The protein below binds the small molecule below.
Small molecule (SMILES): CSCC/C(=N\Cc1c(COP(=O)(O)O)cnc(C)c1O)C(=O)O

Sequence of chain 1.B:
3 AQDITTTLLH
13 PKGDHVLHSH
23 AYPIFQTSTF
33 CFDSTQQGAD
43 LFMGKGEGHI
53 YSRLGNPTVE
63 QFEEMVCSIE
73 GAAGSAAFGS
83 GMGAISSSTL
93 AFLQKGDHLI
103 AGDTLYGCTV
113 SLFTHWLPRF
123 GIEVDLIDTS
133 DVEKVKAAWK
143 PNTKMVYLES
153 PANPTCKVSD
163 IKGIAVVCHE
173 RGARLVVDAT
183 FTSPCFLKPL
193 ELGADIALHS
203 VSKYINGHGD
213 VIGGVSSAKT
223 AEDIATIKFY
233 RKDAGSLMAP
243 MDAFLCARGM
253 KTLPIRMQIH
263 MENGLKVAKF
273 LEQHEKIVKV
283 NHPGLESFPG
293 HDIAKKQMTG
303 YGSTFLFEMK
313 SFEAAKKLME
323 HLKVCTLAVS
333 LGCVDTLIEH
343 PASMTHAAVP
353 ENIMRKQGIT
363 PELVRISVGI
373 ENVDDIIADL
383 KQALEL

Sequence of chain 1.C:
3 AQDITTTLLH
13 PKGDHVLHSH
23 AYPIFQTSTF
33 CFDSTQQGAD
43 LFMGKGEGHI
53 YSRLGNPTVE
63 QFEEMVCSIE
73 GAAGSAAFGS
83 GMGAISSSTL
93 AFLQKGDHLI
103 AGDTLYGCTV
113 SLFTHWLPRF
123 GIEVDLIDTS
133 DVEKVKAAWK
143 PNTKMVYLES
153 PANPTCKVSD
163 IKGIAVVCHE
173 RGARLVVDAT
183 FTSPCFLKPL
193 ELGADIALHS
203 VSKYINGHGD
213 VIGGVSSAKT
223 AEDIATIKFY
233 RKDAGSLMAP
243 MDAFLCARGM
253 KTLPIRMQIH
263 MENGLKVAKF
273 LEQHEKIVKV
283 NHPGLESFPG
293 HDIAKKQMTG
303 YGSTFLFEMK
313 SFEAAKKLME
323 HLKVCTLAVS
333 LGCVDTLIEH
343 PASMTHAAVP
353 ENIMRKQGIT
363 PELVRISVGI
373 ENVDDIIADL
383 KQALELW

Binding-site contacts:
Ligand atom O2 contacts residue ARG367 of chain 1.C at 2.9 Å (salt-bridge).
Ligand atom C2A contacts residue THR182 of chain 1.C at 3.6 Å.
Ligand atom OP3 contacts residue SER82 of chain 1.C at 3.3 Å.
Ligand atom CB contacts residue LYS205 of chain 1.C at 3.3 Å.
Ligand atom OP1 contacts residue SER204 of chain 1.C at 2.6 Å (h-bond).
Ligand atom P contacts residue SER202 of chain 1.C at 3.4 Å.
Ligand atom CB contacts residue TYR108 of chain 1.C at 3.3 Å (hydrophobic).
Ligand atom C5A contacts residue TYR108 of chain 1.C at 3.5 Å (hydrophobic).
Ligand atom OP3 contacts residue GLY83 of chain 1.C at 3.1 Å (h-bond).
Ligand atom OP1 contacts residue GLY83 of chain 1.C at 2.9 Å (h-bond).
Ligand atom C4A contacts residue LYS205 of chain 1.C at 3.1 Å.
Ligand atom OP1 contacts residue SER202 of chain 1.C at 2.7 Å (h-bond).
Ligand atom OP3 contacts residue MET84 of chain 1.C at 2.9 Å (h-bond).
Ligand atom OP4 contacts residue SER202 of chain 1.C at 2.9 Å (h-bond).
Ligand atom CA contacts residue LYS205 of chain 1.C at 3.5 Å.
Ligand atom OP4 contacts residue GLY83 of chain 1.C at 3.5 Å.
Ligand atom O3 contacts residue ASN155 of chain 1.C at 2.7 Å (h-bond).
Ligand atom O2 contacts residue THR347 of chain 1.C at 3.4 Å.
Ligand atom N contacts residue TYR108 of chain 1.C at 2.8 Å.
Ligand atom O1 contacts residue SER332 of chain 1.C at 2.8 Å (h-bond).
Ligand atom C2 contacts residue ASP180 of chain 1.C at 3.5 Å.
Ligand atom O2 contacts residue ASN155 of chain 1.C at 3.1 Å (h-bond).
Ligand atom P contacts residue TYR53 of chain 1.B at 3.6 Å.
Ligand atom C4A contacts residue TYR108 of chain 1.C at 3.2 Å (hydrophobic).
Ligand atom O2 contacts residue TYR108 of chain 1.C at 3.5 Å.
Ligand atom P contacts residue GLY83 of chain 1.C at 3.4 Å.
Ligand atom CE contacts residue TYR108 of chain 1.C at 3.6 Å (hydrophobic).
Ligand atom N contacts residue LYS205 of chain 1.C at 3.2 Å.
Ligand atom N1 contacts residue ASP180 of chain 1.C at 2.7 Å (salt-bridge).
Ligand atom O1 contacts residue THR347 of chain 1.C at 3.3 Å.
Ligand atom SD contacts residue TYR108 of chain 1.C at 3.4 Å (h-bond).
Ligand atom OP2 contacts residue TYR53 of chain 1.B at 2.6 Å (h-bond).
Ligand atom C contacts residue TYR108 of chain 1.C at 3.6 Å (hydrophobic).
Ligand atom CA contacts residue TYR108 of chain 1.C at 3.1 Å (hydrophobic).
Ligand atom C5 contacts residue TYR108 of chain 1.C at 3.5 Å (hydrophobic).
Ligand atom OP3 contacts residue ARG55 of chain 1.B at 2.8 Å (salt-bridge).
Ligand atom CG contacts residue VAL331 of chain 1.C at 3.6 Å (hydrophobic).
Ligand atom C2A contacts residue ASP180 of chain 1.C at 3.5 Å.
Ligand atom O1 contacts residue ARG367 of chain 1.C at 3.1 Å (salt-bridge).
Ligand atom OP2 contacts residue ARG55 of chain 1.B at 2.9 Å (salt-bridge).